Binding-site contacts:
Ligand atom OAF contacts residue MN1 of chain 1.BC at 2.1 Å.
Ligand atom CAI contacts residue THR328 of chain 1.H at 3.3 Å.
Ligand atom OAB contacts residue GLY295 of chain 1.H at 2.7 Å (h-bond).
Ligand atom CAG contacts residue GLU272 of chain 1.H at 3.5 Å.
Ligand atom CAI contacts residue MN1 of chain 1.HC at 3.4 Å.
Ligand atom OAB contacts residue ASP296 of chain 1.H at 4.0 Å.
Ligand atom CAI contacts residue GLY295 of chain 1.H at 3.3 Å.
Ligand atom PAJ contacts residue LYS270 of chain 1.H at 3.6 Å.
Ligand atom OAC contacts residue K1 of chain 1.CC at 3.7 Å.
Ligand atom CAA contacts residue ARG73 of chain 1.H at 4.1 Å.
Ligand atom OAD contacts residue GLY295 of chain 1.H at 3.0 Å.
Ligand atom CAG contacts residue ALA293 of chain 1.H at 3.6 Å (hydrophobic).
Ligand atom PAJ contacts residue GLU272 of chain 1.H at 4.0 Å.
Ligand atom OAF contacts residue GLU272 of chain 1.H at 3.1 Å (salt-bridge).
Ligand atom OAE contacts residue MN1 of chain 1.HC at 2.6 Å.
Ligand atom CAH contacts residue MN1 of chain 1.HC at 3.9 Å.
Ligand atom CAI contacts residue ASP296 of chain 1.H at 3.6 Å.
Ligand atom CAG contacts residue ASP296 of chain 1.H at 3.6 Å.
Ligand atom CAH contacts residue THR328 of chain 1.H at 3.8 Å.
Ligand atom OAD contacts residue ASP296 of chain 1.H at 2.6 Å (salt-bridge).
Ligand atom OAD contacts residue ALA293 of chain 1.H at 3.7 Å.
Ligand atom CAI contacts residue ARG294 of chain 1.H at 4.0 Å.
Ligand atom OAC contacts residue ARG73 of chain 1.H at 3.5 Å (salt-bridge).
Ligand atom OAB contacts residue ALA293 of chain 1.H at 2.9 Å.
Ligand atom OAE contacts residue MN1 of chain 1.BC at 4.0 Å.
Ligand atom OAC contacts residue LYS270 of chain 1.H at 2.8 Å (salt-bridge).
Ligand atom OAE contacts residue ASP296 of chain 1.H at 3.2 Å (salt-bridge).
Ligand atom CAG contacts residue LYS270 of chain 1.H at 3.7 Å.
Ligand atom CAH contacts residue ALA293 of chain 1.H at 3.6 Å (hydrophobic).
Ligand atom OAB contacts residue THR328 of chain 1.H at 2.4 Å (h-bond).
Ligand atom PAJ contacts residue MN1 of chain 1.BC at 3.5 Å.
Ligand atom OAB contacts residue ARG294 of chain 1.H at 3.0 Å (salt-bridge).
Ligand atom PAJ contacts residue MN1 of chain 1.HC at 3.9 Å.
Ligand atom OAD contacts residue MN1 of chain 1.HC at 2.6 Å.
Ligand atom OAF contacts residue LYS270 of chain 1.H at 3.7 Å.
Ligand atom PAJ contacts residue ASP296 of chain 1.H at 3.3 Å.
Ligand atom CAG contacts residue MN1 of chain 1.BC at 4.0 Å.
Ligand atom CAA contacts residue THR328 of chain 1.H at 3.5 Å.
Ligand atom OAF contacts residue ASP296 of chain 1.H at 2.6 Å (salt-bridge).
Ligand atom CAI contacts residue ALA293 of chain 1.H at 3.6 Å (hydrophobic).

Sequence of chain 1.H:
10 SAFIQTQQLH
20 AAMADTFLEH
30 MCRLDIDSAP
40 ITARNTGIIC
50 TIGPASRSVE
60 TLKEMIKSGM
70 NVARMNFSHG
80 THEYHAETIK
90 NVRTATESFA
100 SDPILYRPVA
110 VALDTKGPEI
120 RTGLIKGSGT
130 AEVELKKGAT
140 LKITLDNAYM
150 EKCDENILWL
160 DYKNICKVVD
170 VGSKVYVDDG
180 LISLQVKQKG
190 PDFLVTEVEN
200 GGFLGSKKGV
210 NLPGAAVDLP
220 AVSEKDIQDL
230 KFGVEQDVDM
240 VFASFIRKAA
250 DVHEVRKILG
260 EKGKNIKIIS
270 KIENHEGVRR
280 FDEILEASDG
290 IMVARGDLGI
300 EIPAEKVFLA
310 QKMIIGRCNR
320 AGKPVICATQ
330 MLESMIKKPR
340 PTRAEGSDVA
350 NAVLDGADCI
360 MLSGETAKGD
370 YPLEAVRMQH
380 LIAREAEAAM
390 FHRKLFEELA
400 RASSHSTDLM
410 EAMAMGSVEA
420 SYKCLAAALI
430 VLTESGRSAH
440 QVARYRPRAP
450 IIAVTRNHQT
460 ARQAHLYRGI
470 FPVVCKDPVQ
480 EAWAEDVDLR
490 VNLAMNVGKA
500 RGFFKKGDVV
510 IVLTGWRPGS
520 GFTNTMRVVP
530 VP

A protein and the small-molecule ligand that binds it are described below.
Small molecule (SMILES): C/C(=C\P(=O)(O)O)C(=O)O